Binding-site contacts:
Ligand atom NH1 contacts residue ARG64 of chain 2.A at 3.6 Å.
Ligand atom O contacts residue LYS126 of chain 2.A at 2.9 Å (salt-bridge).
Ligand atom P contacts residue ARG60 of chain 2.A at 3.6 Å.
Ligand atom CZ contacts residue GLU186 of chain 2.A at 3.5 Å.
Ligand atom C contacts residue ASN230 of chain 2.A at 3.5 Å.
Ligand atom CA contacts residue LEU178 of chain 2.A at 3.6 Å (hydrophobic).
Ligand atom CG contacts residue ASP229 of chain 2.A at 3.8 Å.
Ligand atom CA contacts residue ASN230 of chain 2.A at 3.7 Å.
Ligand atom NH2 contacts residue ARG133 of chain 2.A at 3.6 Å.
Ligand atom NH2 contacts residue GLU137 of chain 2.A at 3.8 Å.
Ligand atom O contacts residue VAL182 of chain 2.A at 3.3 Å.
Ligand atom CD contacts residue GLU186 of chain 2.A at 3.3 Å.
Ligand atom O contacts residue ASN179 of chain 2.A at 2.8 Å (h-bond).
Ligand atom NZ contacts residue ASP229 of chain 2.A at 2.7 Å (salt-bridge).
Ligand atom C contacts residue LYS126 of chain 2.A at 3.8 Å.
Ligand atom NH2 contacts residue ARG60 of chain 2.A at 3.6 Å (salt-bridge).
Ligand atom CA contacts residue ASN179 of chain 2.A at 3.4 Å.
Ligand atom CB contacts residue ASN230 of chain 2.A at 3.5 Å.
Ligand atom CB contacts residue ASN179 of chain 2.A at 3.3 Å.
Ligand atom CZ contacts residue ARG64 of chain 2.A at 3.5 Å.
Ligand atom C contacts residue ASN179 of chain 2.A at 3.7 Å.
Ligand atom O1P contacts residue ARG133 of chain 2.A at 2.9 Å (salt-bridge).
Ligand atom CG1 contacts residue GLY175 of chain 2.A at 3.5 Å.
Ligand atom O3P contacts residue ARG60 of chain 2.A at 2.9 Å (salt-bridge).
Ligand atom N contacts residue ASN230 of chain 2.A at 2.7 Å (h-bond).
Ligand atom CG1 contacts residue LEU178 of chain 2.A at 3.8 Å (hydrophobic).
Ligand atom N contacts residue ASN179 of chain 2.A at 3.0 Å (h-bond).
Ligand atom NE contacts residue GLU186 of chain 2.A at 2.7 Å (salt-bridge).
Ligand atom NH2 contacts residue VAL182 of chain 2.A at 3.6 Å.
Ligand atom NE contacts residue ARG64 of chain 2.A at 3.6 Å (salt-bridge).
Ligand atom CA contacts residue ASN230 of chain 2.A at 3.4 Å.
Ligand atom C contacts residue LEU178 of chain 2.A at 3.7 Å (hydrophobic).
Ligand atom O contacts residue ASN230 of chain 2.A at 3.0 Å (h-bond).
Ligand atom CZ contacts residue VAL182 of chain 2.A at 3.7 Å (hydrophobic).
Ligand atom O1P contacts residue TYR134 of chain 2.A at 2.5 Å (h-bond).
Ligand atom N contacts residue LEU233 of chain 2.A at 3.7 Å.
Ligand atom NH2 contacts residue ARG64 of chain 2.A at 3.2 Å (salt-bridge).
Ligand atom O2P contacts residue ARG60 of chain 2.A at 2.8 Å (salt-bridge).
Ligand atom NH2 contacts residue GLU186 of chain 2.A at 2.9 Å (salt-bridge).
Ligand atom O3P contacts residue ARG133 of chain 2.A at 2.9 Å (salt-bridge).

Sequence of chain 2.A:
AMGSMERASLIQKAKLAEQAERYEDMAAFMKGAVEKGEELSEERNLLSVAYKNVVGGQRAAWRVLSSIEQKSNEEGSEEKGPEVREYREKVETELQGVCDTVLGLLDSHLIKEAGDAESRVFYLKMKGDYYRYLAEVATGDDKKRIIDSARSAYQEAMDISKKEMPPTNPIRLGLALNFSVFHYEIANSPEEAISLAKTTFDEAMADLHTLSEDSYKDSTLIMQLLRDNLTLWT

This protein binds this small molecule.
Small molecule (SMILES): CC(C)[C@H](NC(=O)[C@H](COP(=O)(O)O)NC(=O)[C@H](CCCCN)NC(=O)[C@H](CCCN=C(N)N)NC(=O)[C@H](CCCN=C(N)N)NC(=O)[C@H](C)N)C(=O)O